Sequence of chain 5.A:
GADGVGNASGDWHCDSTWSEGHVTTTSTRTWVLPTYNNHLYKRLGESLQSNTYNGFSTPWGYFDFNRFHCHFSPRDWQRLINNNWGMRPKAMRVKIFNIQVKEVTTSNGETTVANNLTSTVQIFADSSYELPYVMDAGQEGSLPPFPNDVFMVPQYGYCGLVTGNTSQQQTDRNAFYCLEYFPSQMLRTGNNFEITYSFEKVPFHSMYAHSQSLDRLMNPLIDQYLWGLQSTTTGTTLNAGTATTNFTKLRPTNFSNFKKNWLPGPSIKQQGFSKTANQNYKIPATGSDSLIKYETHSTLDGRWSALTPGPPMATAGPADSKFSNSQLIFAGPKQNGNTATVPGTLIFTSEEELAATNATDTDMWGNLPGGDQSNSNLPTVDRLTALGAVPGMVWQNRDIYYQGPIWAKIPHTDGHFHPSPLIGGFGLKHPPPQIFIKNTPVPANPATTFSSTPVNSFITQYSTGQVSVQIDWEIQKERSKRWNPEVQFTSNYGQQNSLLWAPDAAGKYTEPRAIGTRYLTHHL

This protein binds this small molecule.
Small molecule (SMILES): Nc1ncnc2c1ncn2[C@H]1C[C@H](O)[C@@H](COP(=O)(O)O)O1

Binding-site contacts:
Ligand atom N7 contacts residue PRO419 of chain 5.A at 4.3 Å.
Ligand atom C5 contacts residue PRO419 of chain 5.A at 3.7 Å (hydrophobic).
Ligand atom C6 contacts residue PRO419 of chain 5.A at 3.2 Å (hydrophobic).
Ligand atom N9 contacts residue HIS418 of chain 5.A at 4.3 Å.
Ligand atom C2 contacts residue GLY427 of chain 5.A at 3.4 Å.
Ligand atom N3 contacts residue PRO203 of chain 5.A at 4.4 Å.
Ligand atom N1 contacts residue PRO419 of chain 5.A at 3.5 Å (h-bond).
Ligand atom N9 contacts residue PRO203 of chain 5.A at 4.2 Å.
Ligand atom O4' contacts residue HIS418 of chain 5.A at 4.1 Å.
Ligand atom C4 contacts residue PRO203 of chain 5.A at 4.2 Å (hydrophobic).
Ligand atom C1' contacts residue HIS418 of chain 5.A at 4.1 Å.
Ligand atom N6 contacts residue VAL202 of chain 5.A at 4.0 Å.
Ligand atom N6 contacts residue PHE426 of chain 5.A at 3.8 Å.
Ligand atom P contacts residue HIS416 of chain 5.A at 4.0 Å.
Ligand atom N7 contacts residue SER420 of chain 5.A at 3.9 Å.
Ligand atom N6 contacts residue SER420 of chain 5.A at 4.0 Å.
Ligand atom C2 contacts residue PRO419 of chain 5.A at 4.0 Å (hydrophobic).
Ligand atom N6 contacts residue GLY427 of chain 5.A at 2.8 Å (h-bond).
Ligand atom N1 contacts residue GLY427 of chain 5.A at 2.7 Å (h-bond).
Ligand atom O2P contacts residue PRO419 of chain 5.A at 4.2 Å.
Ligand atom C6 contacts residue SER420 of chain 5.A at 4.3 Å.
Ligand atom C5 contacts residue SER420 of chain 5.A at 4.3 Å.
Ligand atom C2 contacts residue VAL202 of chain 5.A at 4.3 Å (hydrophobic).
Ligand atom C8 contacts residue HIS418 of chain 5.A at 3.7 Å.
Ligand atom C8 contacts residue PRO203 of chain 5.A at 4.4 Å (hydrophobic).
Ligand atom C5 contacts residue PRO203 of chain 5.A at 4.3 Å (hydrophobic).
Ligand atom C2' contacts residue PRO203 of chain 5.A at 4.0 Å (hydrophobic).
Ligand atom N6 contacts residue GLY425 of chain 5.A at 4.1 Å.
Ligand atom O1P contacts residue HIS416 of chain 5.A at 4.2 Å.
Ligand atom C6 contacts residue PRO203 of chain 5.A at 4.4 Å (hydrophobic).
Ligand atom N7 contacts residue HIS418 of chain 5.A at 4.4 Å.
Ligand atom O4' contacts residue PRO419 of chain 5.A at 4.3 Å.
Ligand atom N1 contacts residue VAL202 of chain 5.A at 3.7 Å.
Ligand atom N6 contacts residue PRO419 of chain 5.A at 3.4 Å (h-bond).
Ligand atom C6 contacts residue VAL202 of chain 5.A at 3.9 Å (hydrophobic).
Ligand atom C6 contacts residue GLY427 of chain 5.A at 3.7 Å.
Ligand atom O5' contacts residue PRO419 of chain 5.A at 3.9 Å.
Ligand atom N3 contacts residue PRO419 of chain 5.A at 4.3 Å.
Ligand atom C4 contacts residue PRO419 of chain 5.A at 4.2 Å (hydrophobic).
Ligand atom O2P contacts residue HIS416 of chain 5.A at 2.8 Å (h-bond).